The protein below binds the small molecule below.
Small molecule (SMILES): CC(=O)N[C@@H]1[C@@H](O)[C@H](O)[C@@H](CO)O[C@H]1O

Binding-site contacts:
Ligand atom C1 contacts residue ASN301 of chain 1.B at 1.5 Å.
Ligand atom C8 contacts residue ASN299 of chain 1.B at 3.6 Å.
Ligand atom C8 contacts residue GLU300 of chain 1.B at 3.1 Å.
Ligand atom O7 contacts residue ASN301 of chain 1.B at 3.6 Å.
Ligand atom O7 contacts residue ASN299 of chain 1.B at 3.4 Å (h-bond).
Ligand atom C7 contacts residue GLU300 of chain 1.B at 4.5 Å.
Ligand atom O5 contacts residue ASN301 of chain 1.B at 2.4 Å (h-bond).
Ligand atom C5 contacts residue ASN301 of chain 1.B at 3.8 Å.
Ligand atom C3 contacts residue ASN301 of chain 1.B at 3.9 Å.
Ligand atom C4 contacts residue ASN301 of chain 1.B at 4.3 Å.
Ligand atom N2 contacts residue ASN301 of chain 1.B at 2.9 Å (h-bond).
Ligand atom C7 contacts residue ASN301 of chain 1.B at 3.5 Å.
Ligand atom C2 contacts residue ASN301 of chain 1.B at 2.5 Å.
Ligand atom C7 contacts residue ASN299 of chain 1.B at 3.8 Å.

Sequence of chain 1.B:
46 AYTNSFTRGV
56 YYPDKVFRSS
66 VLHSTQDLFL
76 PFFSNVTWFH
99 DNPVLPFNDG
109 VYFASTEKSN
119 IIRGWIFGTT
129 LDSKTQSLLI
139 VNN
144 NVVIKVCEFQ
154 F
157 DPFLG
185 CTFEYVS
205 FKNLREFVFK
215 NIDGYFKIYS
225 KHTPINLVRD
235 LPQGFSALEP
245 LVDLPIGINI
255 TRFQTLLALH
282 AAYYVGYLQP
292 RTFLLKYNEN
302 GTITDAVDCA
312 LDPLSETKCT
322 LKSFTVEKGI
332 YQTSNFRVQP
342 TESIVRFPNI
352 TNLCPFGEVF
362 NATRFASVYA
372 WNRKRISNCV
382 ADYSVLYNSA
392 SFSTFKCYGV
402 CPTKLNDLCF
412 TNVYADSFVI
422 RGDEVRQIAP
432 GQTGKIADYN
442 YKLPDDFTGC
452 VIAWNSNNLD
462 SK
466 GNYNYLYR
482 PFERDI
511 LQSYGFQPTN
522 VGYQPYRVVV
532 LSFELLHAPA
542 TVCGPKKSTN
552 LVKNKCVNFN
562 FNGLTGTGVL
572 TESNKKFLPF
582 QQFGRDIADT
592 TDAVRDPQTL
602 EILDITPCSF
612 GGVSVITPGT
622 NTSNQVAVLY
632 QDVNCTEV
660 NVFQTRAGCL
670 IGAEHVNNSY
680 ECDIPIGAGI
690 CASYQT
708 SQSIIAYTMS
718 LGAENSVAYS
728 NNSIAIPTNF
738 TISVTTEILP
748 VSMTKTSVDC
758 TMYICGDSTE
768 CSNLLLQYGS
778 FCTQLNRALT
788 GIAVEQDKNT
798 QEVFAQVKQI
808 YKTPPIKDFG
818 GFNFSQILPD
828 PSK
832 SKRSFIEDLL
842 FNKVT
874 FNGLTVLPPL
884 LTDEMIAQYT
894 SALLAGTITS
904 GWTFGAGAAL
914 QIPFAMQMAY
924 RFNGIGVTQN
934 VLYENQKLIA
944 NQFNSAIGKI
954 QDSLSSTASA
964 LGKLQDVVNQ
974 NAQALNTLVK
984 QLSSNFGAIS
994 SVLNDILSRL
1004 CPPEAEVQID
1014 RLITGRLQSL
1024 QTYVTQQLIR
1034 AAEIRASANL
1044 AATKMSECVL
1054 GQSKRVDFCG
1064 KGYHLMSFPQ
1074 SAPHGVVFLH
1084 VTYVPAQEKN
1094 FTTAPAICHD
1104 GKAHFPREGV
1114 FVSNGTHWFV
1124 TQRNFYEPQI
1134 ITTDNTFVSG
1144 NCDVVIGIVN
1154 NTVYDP